Sequence of chain 3.A:
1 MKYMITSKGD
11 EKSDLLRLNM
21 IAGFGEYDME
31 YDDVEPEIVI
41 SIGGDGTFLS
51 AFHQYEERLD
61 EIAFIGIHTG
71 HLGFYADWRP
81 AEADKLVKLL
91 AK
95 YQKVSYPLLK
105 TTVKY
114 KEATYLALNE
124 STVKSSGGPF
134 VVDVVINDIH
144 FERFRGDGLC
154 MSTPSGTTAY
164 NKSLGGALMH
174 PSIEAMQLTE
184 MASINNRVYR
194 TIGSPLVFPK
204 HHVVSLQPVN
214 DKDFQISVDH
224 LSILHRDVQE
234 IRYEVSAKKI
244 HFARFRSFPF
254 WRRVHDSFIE

Binding-site contacts:
Ligand atom N9 contacts residue ASP45 of chain 2.A at 3.5 Å (salt-bridge).
Ligand atom C8 contacts residue ASN122 of chain 2.A at 3.9 Å.
Ligand atom C3' contacts residue Z8B1 of chain 2.C at 4.0 Å.
Ligand atom N6 contacts residue GLY159 of chain 2.A at 4.0 Å.
Ligand atom N6 contacts residue THR161 of chain 2.A at 3.6 Å.
Ligand atom N51 contacts residue Z8B1 of chain 2.C at 3.2 Å (h-bond).
Ligand atom N6 contacts residue TYR75 of chain 2.A at 3.4 Å (h-bond).
Ligand atom N7 contacts residue ASN122 of chain 2.A at 3.2 Å (h-bond).
Ligand atom C5 contacts residue ASP45 of chain 2.A at 3.6 Å.
Ligand atom N53 contacts residue Z8B1 of chain 2.C at 3.2 Å (h-bond).
Ligand atom BR8 contacts residue LEU49 of chain 2.A at 3.9 Å.
Ligand atom BR8 contacts residue ASN122 of chain 2.A at 4.0 Å.
Ligand atom C8 contacts residue ASP45 of chain 2.A at 3.4 Å.
Ligand atom BR8 contacts residue GLY46 of chain 2.A at 3.9 Å.
Ligand atom BR8 contacts residue ASP45 of chain 2.A at 3.4 Å.
Ligand atom N51 contacts residue ILE187 of chain 3.A at 3.5 Å.
Ligand atom N1 contacts residue PHE74 of chain 2.A at 3.3 Å.
Ligand atom C6 contacts residue THR161 of chain 2.A at 3.5 Å.
Ligand atom C2 contacts residue THR161 of chain 2.A at 3.2 Å.
Ligand atom N1 contacts residue THR161 of chain 2.A at 2.6 Å (h-bond).
Ligand atom N52 contacts residue ARG148 of chain 3.A at 3.9 Å.
Ligand atom C4 contacts residue ASP45 of chain 2.A at 3.4 Å.
Ligand atom N53 contacts residue ARG148 of chain 3.A at 3.8 Å.
Ligand atom C5' contacts residue Z8B1 of chain 2.C at 2.9 Å.
Ligand atom N6 contacts residue SER158 of chain 2.A at 2.9 Å (h-bond).
Ligand atom N7 contacts residue ASP45 of chain 2.A at 3.7 Å.
Ligand atom C2 contacts residue PHE74 of chain 2.A at 3.1 Å (hydrophobic).
Ligand atom C6 contacts residue ALA162 of chain 2.A at 3.6 Å (hydrophobic).
Ligand atom C6 contacts residue SER158 of chain 2.A at 4.0 Å.
Ligand atom BR8 contacts residue Z8B1 of chain 2.C at 3.6 Å.
Ligand atom C5 contacts residue ALA162 of chain 2.A at 3.6 Å (hydrophobic).
Ligand atom N6 contacts residue ASN122 of chain 2.A at 3.4 Å (h-bond).
Ligand atom N3 contacts residue ASP45 of chain 2.A at 3.9 Å.
Ligand atom N3 contacts residue THR161 of chain 2.A at 3.9 Å.
Ligand atom C2 contacts residue ALA162 of chain 2.A at 3.7 Å (hydrophobic).
Ligand atom C4 contacts residue ALA162 of chain 2.A at 3.9 Å (hydrophobic).
Ligand atom N3 contacts residue PHE74 of chain 2.A at 3.8 Å.
Ligand atom N52 contacts residue Z8B1 of chain 2.C at 2.9 Å (h-bond).
Ligand atom N1 contacts residue ALA162 of chain 2.A at 3.5 Å (h-bond).
Ligand atom O3' contacts residue ARG148 of chain 3.A at 3.5 Å (salt-bridge).

Sequence of chain 2.A:
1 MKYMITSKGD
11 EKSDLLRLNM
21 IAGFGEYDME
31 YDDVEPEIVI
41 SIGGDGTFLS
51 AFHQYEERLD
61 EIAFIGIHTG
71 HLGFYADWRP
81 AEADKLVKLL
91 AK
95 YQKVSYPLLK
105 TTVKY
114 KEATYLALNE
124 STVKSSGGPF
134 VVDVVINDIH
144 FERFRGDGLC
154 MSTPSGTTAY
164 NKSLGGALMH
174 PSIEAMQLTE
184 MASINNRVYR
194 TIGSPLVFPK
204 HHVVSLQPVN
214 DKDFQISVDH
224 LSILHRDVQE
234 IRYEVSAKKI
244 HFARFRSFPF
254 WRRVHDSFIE

This small molecule binds to this protein.
Small molecule (SMILES): [N-]=[N+]=NC[C@H]1O[C@@H](n2c(Br)nc3c(N)ncnc32)[C@H](O)[C@@H]1O